Sequence of chain 1.C:
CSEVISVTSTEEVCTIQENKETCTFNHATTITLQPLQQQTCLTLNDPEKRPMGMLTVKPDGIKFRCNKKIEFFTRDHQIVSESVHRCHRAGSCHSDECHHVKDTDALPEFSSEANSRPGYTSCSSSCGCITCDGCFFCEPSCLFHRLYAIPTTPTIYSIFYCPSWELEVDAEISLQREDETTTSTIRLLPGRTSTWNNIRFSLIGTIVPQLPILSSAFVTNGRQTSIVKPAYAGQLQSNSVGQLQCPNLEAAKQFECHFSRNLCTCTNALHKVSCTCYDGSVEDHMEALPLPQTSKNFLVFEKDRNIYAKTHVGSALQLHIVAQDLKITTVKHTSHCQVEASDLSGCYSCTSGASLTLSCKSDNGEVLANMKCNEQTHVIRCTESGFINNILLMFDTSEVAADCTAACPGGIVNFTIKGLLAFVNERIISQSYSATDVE

Binding-site contacts:
Ligand atom O7 contacts residue ASN414 of chain 1.C at 4.3 Å.
Ligand atom O5 contacts residue THR405 of chain 1.C at 4.2 Å.
Ligand atom C5 contacts residue ASN414 of chain 1.C at 3.6 Å.
Ligand atom C8 contacts residue ASN414 of chain 1.C at 3.6 Å.
Ligand atom N2 contacts residue ASN414 of chain 1.C at 2.9 Å (h-bond).
Ligand atom O5 contacts residue ASN414 of chain 1.C at 2.4 Å (h-bond).
Ligand atom C7 contacts residue ASN414 of chain 1.C at 3.4 Å.
Ligand atom C2 contacts residue ASN414 of chain 1.C at 2.5 Å.
Ligand atom C3 contacts residue ASN414 of chain 1.C at 3.8 Å.
Ligand atom C4 contacts residue ASN414 of chain 1.C at 4.2 Å.
Ligand atom C1 contacts residue ASN414 of chain 1.C at 1.4 Å.

This small molecule binds to this protein.
Small molecule (SMILES): CC(=O)N[C@@H]1[C@@H](O)[C@H](O)[C@@H](CO)O[C@H]1O